Sequence of chain 5.B:
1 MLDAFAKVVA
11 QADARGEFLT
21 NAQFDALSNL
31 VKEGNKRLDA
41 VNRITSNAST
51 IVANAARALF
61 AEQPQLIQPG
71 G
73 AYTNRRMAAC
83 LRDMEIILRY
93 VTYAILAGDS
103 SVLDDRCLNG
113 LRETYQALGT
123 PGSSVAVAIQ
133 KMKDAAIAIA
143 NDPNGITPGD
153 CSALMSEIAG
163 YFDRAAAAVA

A protein and the small-molecule ligand that binds it are described below.
Small molecule (SMILES): C=CC1=C(C)/C(=C/c2[nH]c(/C=C3\N=C(/C=C4\NC(=O)C(C)=C4C=C)C(C)=C3CCC(=O)O)c(CCC(=O)O)c2C)NC1=O

Binding-site contacts:
Ligand atom C1A contacts residue ARG86 of chain 4.A at 3.1 Å.
Ligand atom OB contacts residue THR75 of chain 5.B at 3.0 Å (h-bond).
Ligand atom CMA contacts residue ILE118 of chain 4.A at 3.5 Å (hydrophobic).
Ligand atom C3C contacts residue CYS84 of chain 4.A at 2.7 Å (hydrophobic).
Ligand atom C4B contacts residue ASN76 of chain 5.B at 3.4 Å.
Ligand atom CMD contacts residue GLN73 of chain 4.A at 3.3 Å.
Ligand atom O1A contacts residue LYS83 of chain 4.A at 3.5 Å (salt-bridge).
Ligand atom OC contacts residue ALA75 of chain 4.A at 2.7 Å (h-bond).
Ligand atom OC contacts residue TYR74 of chain 4.A at 3.3 Å.
Ligand atom CBC contacts residue TYR129 of chain 4.A at 3.3 Å (hydrophobic).
Ligand atom CBC contacts residue CYS84 of chain 4.A at 2.8 Å (hydrophobic).
Ligand atom C1B contacts residue ASN76 of chain 5.B at 3.4 Å.
Ligand atom CMC contacts residue TRP128 of chain 4.A at 3.1 Å (hydrophobic).
Ligand atom CHD contacts residue TYR129 of chain 4.A at 3.3 Å (hydrophobic).
Ligand atom CMD contacts residue SER72 of chain 4.A at 3.3 Å.
Ligand atom NA contacts residue ASP87 of chain 4.A at 2.8 Å (salt-bridge).
Ligand atom C2B contacts residue ASN76 of chain 5.B at 3.5 Å.
Ligand atom CGA contacts residue LYS83 of chain 4.A at 3.5 Å.
Ligand atom C3B contacts residue ASN76 of chain 5.B at 3.5 Å.
Ligand atom NA contacts residue ARG86 of chain 4.A at 2.9 Å (salt-bridge).
Ligand atom CGD contacts residue SER72 of chain 4.A at 3.2 Å.
Ligand atom ND contacts residue LEU124 of chain 4.A at 3.5 Å.
Ligand atom C2C contacts residue CYS84 of chain 4.A at 3.1 Å (hydrophobic).
Ligand atom O2A contacts residue LYS83 of chain 4.A at 2.7 Å (salt-bridge).
Ligand atom CHB contacts residue ASP87 of chain 4.A at 3.5 Å.
Ligand atom O1D contacts residue SER72 of chain 4.A at 2.8 Å (h-bond).
Ligand atom C4A contacts residue ARG86 of chain 4.A at 3.3 Å.
Ligand atom CBD contacts residue SER72 of chain 4.A at 3.0 Å.
Ligand atom C4C contacts residue CYS84 of chain 4.A at 3.5 Å (hydrophobic).
Ligand atom CBB contacts residue TYR110 of chain 4.A at 3.5 Å (hydrophobic).
Ligand atom CAC contacts residue CYS84 of chain 4.A at 1.8 Å (hydrophobic).
Ligand atom NC contacts residue GLN73 of chain 4.A at 3.0 Å (h-bond).
Ligand atom C3C contacts residue TRP128 of chain 4.A at 3.4 Å (hydrophobic).
Ligand atom NB contacts residue ASN76 of chain 5.B at 3.3 Å (h-bond).
Ligand atom CAB contacts residue TYR110 of chain 4.A at 3.3 Å (hydrophobic).
Ligand atom O1D contacts residue ARG57 of chain 5.B at 3.1 Å (salt-bridge).
Ligand atom CAD contacts residue SER72 of chain 4.A at 3.5 Å.
Ligand atom ND contacts residue ASP87 of chain 4.A at 2.8 Å (salt-bridge).
Ligand atom O1A contacts residue ARG86 of chain 4.A at 2.8 Å (salt-bridge).
Ligand atom OC contacts residue THR66 of chain 4.A at 3.5 Å.

Sequence of chain 4.A:
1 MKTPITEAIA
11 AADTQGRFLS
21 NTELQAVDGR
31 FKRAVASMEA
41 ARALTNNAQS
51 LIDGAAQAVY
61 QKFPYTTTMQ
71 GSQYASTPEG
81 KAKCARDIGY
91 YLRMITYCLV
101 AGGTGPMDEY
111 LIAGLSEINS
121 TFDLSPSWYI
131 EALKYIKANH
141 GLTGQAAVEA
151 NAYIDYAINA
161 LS